A protein and the small-molecule ligand that binds it are described below.
Small molecule (SMILES): CC(=O)N[C@H]1[C@H](O[C@H]2[C@H](O)[C@@H](NC(C)=O)CO[C@@H]2CO)O[C@H](CO)[C@@H](O)[C@@H]1O

Sequence of chain 2.A:
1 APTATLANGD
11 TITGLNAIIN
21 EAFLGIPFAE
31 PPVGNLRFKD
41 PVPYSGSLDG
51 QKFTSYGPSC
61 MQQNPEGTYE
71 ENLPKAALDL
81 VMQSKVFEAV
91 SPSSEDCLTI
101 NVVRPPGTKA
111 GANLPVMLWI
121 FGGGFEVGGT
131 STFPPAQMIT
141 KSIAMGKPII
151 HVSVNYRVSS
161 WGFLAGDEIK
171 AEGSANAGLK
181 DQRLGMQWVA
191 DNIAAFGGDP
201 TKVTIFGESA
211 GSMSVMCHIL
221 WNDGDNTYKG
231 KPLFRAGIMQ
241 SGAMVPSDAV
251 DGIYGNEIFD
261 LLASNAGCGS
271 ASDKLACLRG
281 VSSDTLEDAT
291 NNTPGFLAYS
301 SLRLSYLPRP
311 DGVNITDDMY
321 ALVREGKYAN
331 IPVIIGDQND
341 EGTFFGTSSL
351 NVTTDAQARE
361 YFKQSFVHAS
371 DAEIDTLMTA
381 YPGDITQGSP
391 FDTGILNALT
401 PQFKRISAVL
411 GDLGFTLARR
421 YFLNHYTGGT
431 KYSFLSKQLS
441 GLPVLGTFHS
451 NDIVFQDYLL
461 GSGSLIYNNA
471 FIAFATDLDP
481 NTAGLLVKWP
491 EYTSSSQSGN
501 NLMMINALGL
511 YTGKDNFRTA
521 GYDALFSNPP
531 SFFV

Binding-site contacts:
Ligand atom C5 contacts residue TYR299 of chain 2.A at 3.6 Å (hydrophobic).
Ligand atom C8 contacts residue ASN351 of chain 2.A at 3.8 Å.
Ligand atom C8 contacts residue TYR69 of chain 2.A at 3.2 Å (hydrophobic).
Ligand atom C8 contacts residue TYR299 of chain 2.A at 4.3 Å (hydrophobic).
Ligand atom C8 contacts residue SER300 of chain 2.A at 3.7 Å.
Ligand atom C7 contacts residue GLU70 of chain 2.A at 4.1 Å.
Ligand atom O3 contacts residue TYR69 of chain 2.A at 2.6 Å (h-bond).
Ligand atom C7 contacts residue TYR299 of chain 2.A at 3.9 Å (hydrophobic).
Ligand atom O4 contacts residue TYR299 of chain 2.A at 4.1 Å.
Ligand atom N2 contacts residue TYR299 of chain 2.A at 3.8 Å.
Ligand atom C3 contacts residue TYR69 of chain 2.A at 3.6 Å (hydrophobic).
Ligand atom O5 contacts residue GLU70 of chain 2.A at 4.1 Å.
Ligand atom N2 contacts residue TYR69 of chain 2.A at 3.7 Å.
Ligand atom C7 contacts residue TYR69 of chain 2.A at 3.4 Å (hydrophobic).
Ligand atom C6 contacts residue TYR299 of chain 2.A at 3.8 Å (hydrophobic).
Ligand atom O7 contacts residue TYR299 of chain 2.A at 3.9 Å.
Ligand atom O5 contacts residue TYR299 of chain 2.A at 4.1 Å.
Ligand atom C2 contacts residue GLU70 of chain 2.A at 3.9 Å.
Ligand atom N2 contacts residue GLU70 of chain 2.A at 3.2 Å (salt-bridge).
Ligand atom C1 contacts residue GLU70 of chain 2.A at 3.4 Å.
Ligand atom C8 contacts residue GLU70 of chain 2.A at 4.0 Å.
Ligand atom C8 contacts residue GLN357 of chain 2.A at 3.5 Å.
Ligand atom O6 contacts residue GLU70 of chain 2.A at 2.7 Å (salt-bridge).
Ligand atom O5 contacts residue ASN351 of chain 2.A at 2.4 Å (h-bond).
Ligand atom C4 contacts residue ASN351 of chain 2.A at 3.9 Å.
Ligand atom C5 contacts residue GLU70 of chain 2.A at 3.9 Å.
Ligand atom N2 contacts residue ASN351 of chain 2.A at 2.6 Å (h-bond).
Ligand atom O7 contacts residue ASN351 of chain 2.A at 3.9 Å.
Ligand atom C7 contacts residue ASN351 of chain 2.A at 3.4 Å.
Ligand atom C3 contacts residue ASN351 of chain 2.A at 3.4 Å.
Ligand atom C2 contacts residue TYR69 of chain 2.A at 4.2 Å (hydrophobic).
Ligand atom C2 contacts residue ASN351 of chain 2.A at 2.5 Å.
Ligand atom C1 contacts residue ASN351 of chain 2.A at 1.4 Å.
Ligand atom C6 contacts residue GLU70 of chain 2.A at 3.8 Å.
Ligand atom C1 contacts residue TYR299 of chain 2.A at 4.0 Å (hydrophobic).
Ligand atom O7 contacts residue TYR69 of chain 2.A at 4.0 Å.
Ligand atom C3 contacts residue GLU70 of chain 2.A at 3.7 Å.
Ligand atom C3 contacts residue TYR299 of chain 2.A at 3.9 Å (hydrophobic).
Ligand atom C5 contacts residue ASN351 of chain 2.A at 3.2 Å.
Ligand atom O7 contacts residue GLN364 of chain 2.A at 4.0 Å.